Binding-site contacts:
Ligand atom O2 contacts residue MET196 of chain 1.A at 3.7 Å.
Ligand atom C6 contacts residue ILE219 of chain 1.A at 4.3 Å (hydrophobic).
Ligand atom C4 contacts residue THR94 of chain 1.A at 4.3 Å.
Ligand atom N4 contacts residue GLY95 of chain 1.A at 3.6 Å.
Ligand atom N3 contacts residue GLN165 of chain 1.A at 2.9 Å (h-bond).
Ligand atom N4 contacts residue ILE220 of chain 1.A at 4.0 Å.
Ligand atom C6 contacts residue GLY95 of chain 1.A at 3.9 Å.
Ligand atom O2 contacts residue PHE194 of chain 1.A at 3.9 Å.
Ligand atom C2 contacts residue GOL1 of chain 1.I at 4.1 Å.
Ligand atom C4 contacts residue GLN165 of chain 1.A at 3.7 Å.
Ligand atom C2 contacts residue PHE194 of chain 1.A at 3.8 Å (hydrophobic).
Ligand atom C6 contacts residue PHE161 of chain 1.A at 4.4 Å (hydrophobic).
Ligand atom C2 contacts residue GLU195 of chain 1.A at 4.2 Å.
Ligand atom N1 contacts residue PHE194 of chain 1.A at 4.3 Å.
Ligand atom C4 contacts residue ARG167 of chain 1.A at 3.9 Å.
Ligand atom N1 contacts residue THR93 of chain 1.A at 4.0 Å.
Ligand atom C4 contacts residue PHE194 of chain 1.A at 4.4 Å (hydrophobic).
Ligand atom N3 contacts residue PHE194 of chain 1.A at 3.8 Å.
Ligand atom C5 contacts residue ILE219 of chain 1.A at 4.4 Å (hydrophobic).
Ligand atom N3 contacts residue PHE161 of chain 1.A at 3.7 Å.
Ligand atom O2 contacts residue PHE161 of chain 1.A at 4.0 Å.
Ligand atom C6 contacts residue THR93 of chain 1.A at 3.8 Å.
Ligand atom N3 contacts residue GLY95 of chain 1.A at 4.1 Å.
Ligand atom N1 contacts residue THR94 of chain 1.A at 4.2 Å.
Ligand atom C2 contacts residue PHE161 of chain 1.A at 3.8 Å (hydrophobic).
Ligand atom C6 contacts residue THR94 of chain 1.A at 3.9 Å.
Ligand atom N1 contacts residue GOL1 of chain 1.I at 3.6 Å.
Ligand atom C4 contacts residue PHE161 of chain 1.A at 3.9 Å (hydrophobic).
Ligand atom O2 contacts residue GLN165 of chain 1.A at 3.0 Å (h-bond).
Ligand atom O2 contacts residue GLU195 of chain 1.A at 3.5 Å.
Ligand atom N4 contacts residue ARG167 of chain 1.A at 2.9 Å (salt-bridge).
Ligand atom C5 contacts residue GLY95 of chain 1.A at 3.4 Å.
Ligand atom N3 contacts residue ARG167 of chain 1.A at 4.2 Å.
Ligand atom C5 contacts residue PHE161 of chain 1.A at 4.3 Å (hydrophobic).
Ligand atom C2 contacts residue GLN165 of chain 1.A at 3.7 Å.
Ligand atom C4 contacts residue GLY95 of chain 1.A at 3.5 Å.
Ligand atom N4 contacts residue GLN165 of chain 1.A at 3.6 Å (h-bond).
Ligand atom N1 contacts residue PHE161 of chain 1.A at 4.2 Å.
Ligand atom O2 contacts residue GOL1 of chain 1.I at 3.7 Å.
Ligand atom C5 contacts residue THR94 of chain 1.A at 3.7 Å.

This small molecule binds to this protein.
Small molecule (SMILES): Nc1ccnc(=O)[nH]1

Sequence of chain 1.A:
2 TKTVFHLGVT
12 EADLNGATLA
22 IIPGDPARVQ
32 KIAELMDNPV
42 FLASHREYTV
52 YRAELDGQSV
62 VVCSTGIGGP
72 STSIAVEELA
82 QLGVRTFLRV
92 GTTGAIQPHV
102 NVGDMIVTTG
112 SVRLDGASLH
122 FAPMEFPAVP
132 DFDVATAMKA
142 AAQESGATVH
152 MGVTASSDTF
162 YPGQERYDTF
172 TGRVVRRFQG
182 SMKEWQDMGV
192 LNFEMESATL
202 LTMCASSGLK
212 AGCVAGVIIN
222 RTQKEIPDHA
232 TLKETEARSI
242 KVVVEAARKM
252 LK